Sequence of chain 1.A:
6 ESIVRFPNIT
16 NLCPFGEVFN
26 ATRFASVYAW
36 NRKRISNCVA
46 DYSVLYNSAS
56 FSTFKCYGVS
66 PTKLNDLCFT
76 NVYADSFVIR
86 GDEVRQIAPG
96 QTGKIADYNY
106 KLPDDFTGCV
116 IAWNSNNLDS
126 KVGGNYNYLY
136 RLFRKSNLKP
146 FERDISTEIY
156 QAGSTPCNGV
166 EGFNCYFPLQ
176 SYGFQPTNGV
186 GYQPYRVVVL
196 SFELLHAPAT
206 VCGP

The protein below binds the small molecule below.
Small molecule (SMILES): CC(=O)N[C@H]1[C@H](O[C@H]2[C@H](O)[C@@H](NC(C)=O)CO[C@@H]2CO)O[C@H](CO)[C@@H](O)[C@@H]1O

Binding-site contacts:
Ligand atom C6 contacts residue THR15 of chain 1.A at 4.3 Å.
Ligand atom C2 contacts residue ASN13 of chain 1.A at 2.5 Å.
Ligand atom C3 contacts residue ASN13 of chain 1.A at 3.9 Å.
Ligand atom O3 contacts residue CYS73 of chain 1.A at 3.9 Å.
Ligand atom C8 contacts residue THR205 of chain 1.A at 4.0 Å.
Ligand atom O3 contacts residue CYS207 of chain 1.A at 3.6 Å (h-bond).
Ligand atom C8 contacts residue CYS207 of chain 1.A at 3.6 Å (hydrophobic).
Ligand atom C8 contacts residue VAL44 of chain 1.A at 4.2 Å (hydrophobic).
Ligand atom N2 contacts residue CYS207 of chain 1.A at 3.9 Å.
Ligand atom C8 contacts residue THR15 of chain 1.A at 4.3 Å.
Ligand atom O5 contacts residue THR15 of chain 1.A at 4.2 Å.
Ligand atom C8 contacts residue CYS43 of chain 1.A at 3.4 Å (hydrophobic).
Ligand atom C5 contacts residue THR15 of chain 1.A at 4.1 Å.
Ligand atom C6 contacts residue VAL44 of chain 1.A at 4.2 Å (hydrophobic).
Ligand atom C4 contacts residue ASN13 of chain 1.A at 4.3 Å.
Ligand atom C7 contacts residue CYS207 of chain 1.A at 4.0 Å (hydrophobic).
Ligand atom O5 contacts residue ASN13 of chain 1.A at 2.4 Å (h-bond).
Ligand atom C1 contacts residue ASN13 of chain 1.A at 1.5 Å.
Ligand atom N2 contacts residue ASN13 of chain 1.A at 2.9 Å (h-bond).
Ligand atom C5 contacts residue ASN13 of chain 1.A at 3.7 Å.
Ligand atom C7 contacts residue ASN13 of chain 1.A at 3.5 Å.
Ligand atom C1 contacts residue THR15 of chain 1.A at 4.3 Å.
Ligand atom O7 contacts residue ASN13 of chain 1.A at 3.7 Å.